Binding-site contacts:
Ligand atom N contacts residue ASN203 of chain 1.A at 2.8 Å (h-bond).
Ligand atom C contacts residue HIS84 of chain 1.A at 3.9 Å.
Ligand atom C contacts residue ARG146 of chain 1.A at 3.8 Å.
Ligand atom O contacts residue ASN203 of chain 1.A at 3.6 Å.
Ligand atom O contacts residue ASN202 of chain 1.A at 3.0 Å (h-bond).
Ligand atom N contacts residue PHE82 of chain 1.A at 3.9 Å.
Ligand atom CE contacts residue GLN83 of chain 1.A at 3.6 Å.
Ligand atom CA contacts residue THR204 of chain 1.A at 3.7 Å.
Ligand atom OXT contacts residue ASN203 of chain 1.A at 3.7 Å.
Ligand atom N contacts residue TYR106 of chain 1.A at 3.1 Å (h-bond).
Ligand atom N contacts residue ASN231 of chain 1.A at 2.8 Å (h-bond).
Ligand atom CB contacts residue ASN231 of chain 1.A at 3.6 Å.
Ligand atom CE contacts residue TYR65 of chain 1.A at 3.5 Å (hydrophobic).
Ligand atom OXT contacts residue ASN231 of chain 1.A at 2.8 Å (h-bond).
Ligand atom CA contacts residue ASN202 of chain 1.A at 4.2 Å.
Ligand atom CA contacts residue ASN231 of chain 1.A at 3.7 Å.
Ligand atom CG contacts residue TYR65 of chain 1.A at 3.6 Å (hydrophobic).
Ligand atom SD contacts residue PHE87 of chain 1.A at 3.5 Å.
Ligand atom CA contacts residue ASN203 of chain 1.A at 3.2 Å.
Ligand atom CB contacts residue GLN83 of chain 1.A at 4.0 Å.
Ligand atom OXT contacts residue ARG146 of chain 1.A at 4.0 Å.
Ligand atom SD contacts residue HIS84 of chain 1.A at 3.4 Å (h-bond).
Ligand atom CE contacts residue PHE82 of chain 1.A at 3.6 Å (hydrophobic).
Ligand atom C contacts residue ASN202 of chain 1.A at 3.9 Å.
Ligand atom CE contacts residue PHE87 of chain 1.A at 3.7 Å (hydrophobic).
Ligand atom O contacts residue HIS84 of chain 1.A at 4.1 Å.
Ligand atom CG contacts residue ASN143 of chain 1.A at 3.8 Å.
Ligand atom OXT contacts residue HIS84 of chain 1.A at 4.0 Å.
Ligand atom CG contacts residue HIS84 of chain 1.A at 3.4 Å.
Ligand atom C contacts residue ASN231 of chain 1.A at 3.9 Å.
Ligand atom N contacts residue THR204 of chain 1.A at 3.5 Å (h-bond).
Ligand atom CA contacts residue TYR65 of chain 1.A at 3.6 Å (hydrophobic).
Ligand atom CG contacts residue ASN202 of chain 1.A at 3.7 Å.
Ligand atom CB contacts residue HIS84 of chain 1.A at 3.8 Å.
Ligand atom CB contacts residue PHE82 of chain 1.A at 3.4 Å (hydrophobic).
Ligand atom O contacts residue ARG146 of chain 1.A at 2.9 Å (salt-bridge).
Ligand atom SD contacts residue ASN143 of chain 1.A at 3.5 Å (h-bond).
Ligand atom C contacts residue ASN203 of chain 1.A at 3.3 Å.
Ligand atom SD contacts residue GLN83 of chain 1.A at 3.8 Å.
Ligand atom CB contacts residue TYR65 of chain 1.A at 3.9 Å (hydrophobic).

Sequence of chain 1.A:
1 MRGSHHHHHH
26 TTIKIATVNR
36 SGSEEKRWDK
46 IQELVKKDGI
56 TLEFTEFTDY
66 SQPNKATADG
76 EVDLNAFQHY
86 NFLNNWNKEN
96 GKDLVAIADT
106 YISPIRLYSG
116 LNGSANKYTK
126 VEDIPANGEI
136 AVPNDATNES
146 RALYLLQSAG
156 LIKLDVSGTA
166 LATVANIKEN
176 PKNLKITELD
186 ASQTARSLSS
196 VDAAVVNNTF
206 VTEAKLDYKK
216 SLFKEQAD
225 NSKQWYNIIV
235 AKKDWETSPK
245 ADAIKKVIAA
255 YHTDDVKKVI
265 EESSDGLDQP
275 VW

The small molecule below binds the protein below.
Small molecule (SMILES): CSCC[C@H](N)C(=O)O